Binding-site contacts:
Ligand atom C08 contacts residue HIS41 of chain 1.A at 4.1 Å.
Ligand atom C03 contacts residue H2S1 of chain 1.C at 3.8 Å.
Ligand atom N07 contacts residue HIS41 of chain 1.A at 4.0 Å.
Ligand atom C04 contacts residue H2S1 of chain 1.C at 4.0 Å.
Ligand atom O18 contacts residue PRO39 of chain 1.A at 3.1 Å.
Ligand atom C01 contacts residue HIS41 of chain 1.A at 4.1 Å.
Ligand atom C15 contacts residue MET49 of chain 1.A at 3.6 Å (hydrophobic).
Ligand atom C05 contacts residue HIS164 of chain 1.A at 4.2 Å.
Ligand atom C16 contacts residue HIS41 of chain 1.A at 3.9 Å.
Ligand atom C05 contacts residue HIS41 of chain 1.A at 3.5 Å.
Ligand atom C17 contacts residue HIS164 of chain 1.A at 3.2 Å.
Ligand atom C06 contacts residue HIS41 of chain 1.A at 3.8 Å.
Ligand atom C02 contacts residue H2S1 of chain 1.C at 2.9 Å.
Ligand atom C01 contacts residue HIS164 of chain 1.A at 3.3 Å.
Ligand atom C10 contacts residue H2S1 of chain 1.C at 3.3 Å.
Ligand atom C02 contacts residue HIS164 of chain 1.A at 3.0 Å.
Ligand atom C02 contacts residue HIS41 of chain 1.A at 3.6 Å.
Ligand atom C16 contacts residue ASP187 of chain 1.A at 4.0 Å.
Ligand atom C17 contacts residue HIS41 of chain 1.A at 3.4 Å.
Ligand atom C01 contacts residue H2S1 of chain 1.C at 1.8 Å.
Ligand atom C02 contacts residue CYS145 of chain 1.A at 3.1 Å (hydrophobic).
Ligand atom C03 contacts residue HIS41 of chain 1.A at 3.3 Å.
Ligand atom O14 contacts residue MET49 of chain 1.A at 4.0 Å.
Ligand atom O18 contacts residue H2S1 of chain 1.C at 3.6 Å (h-bond).
Ligand atom O18 contacts residue CYS145 of chain 1.A at 3.4 Å (h-bond).
Ligand atom O18 contacts residue HIS41 of chain 1.A at 3.6 Å.
Ligand atom O18 contacts residue HIS164 of chain 1.A at 3.5 Å (h-bond).
Ligand atom C01 contacts residue CYS145 of chain 1.A at 1.8 Å (hydrophobic).
Ligand atom C12 contacts residue HIS41 of chain 1.A at 3.8 Å.
Ligand atom C04 contacts residue HIS164 of chain 1.A at 3.4 Å.
Ligand atom C11 contacts residue GLY143 of chain 1.A at 4.0 Å.
Ligand atom C16 contacts residue HIS164 of chain 1.A at 4.0 Å.
Ligand atom C11 contacts residue CYS145 of chain 1.A at 3.9 Å (hydrophobic).
Ligand atom C11 contacts residue H2S1 of chain 1.C at 3.9 Å.
Ligand atom C04 contacts residue HIS41 of chain 1.A at 3.4 Å.
Ligand atom C09 contacts residue H2S1 of chain 1.C at 3.9 Å.
Ligand atom C13 contacts residue HIS41 of chain 1.A at 3.4 Å.
Ligand atom C03 contacts residue HIS164 of chain 1.A at 2.9 Å.
Ligand atom C11 contacts residue ASN142 of chain 1.A at 4.2 Å.
Ligand atom C15 contacts residue HIS41 of chain 1.A at 3.7 Å.

Sequence of chain 1.A:
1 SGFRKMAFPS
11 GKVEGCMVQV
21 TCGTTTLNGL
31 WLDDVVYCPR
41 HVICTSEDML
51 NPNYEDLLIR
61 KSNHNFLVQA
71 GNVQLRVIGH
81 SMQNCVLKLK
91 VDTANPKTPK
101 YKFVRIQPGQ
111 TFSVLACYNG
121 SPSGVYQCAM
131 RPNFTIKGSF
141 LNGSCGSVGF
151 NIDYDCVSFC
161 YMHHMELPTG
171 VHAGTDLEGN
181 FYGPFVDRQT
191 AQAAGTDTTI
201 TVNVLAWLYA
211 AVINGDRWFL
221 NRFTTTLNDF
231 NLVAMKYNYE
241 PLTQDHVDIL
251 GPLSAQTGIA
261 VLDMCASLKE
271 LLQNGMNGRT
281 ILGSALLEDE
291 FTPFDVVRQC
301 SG

The protein below binds the small molecule below.
Small molecule (SMILES): CC(=O)c1cccc(C(=O)Nc2ccccc2)c1